This small molecule binds to this protein.
Small molecule (SMILES): CC(=O)N[C@@H]1[C@@H](O)[C@H](O)[C@@H](CO)O[C@H]1O

Sequence of chain 3.A:
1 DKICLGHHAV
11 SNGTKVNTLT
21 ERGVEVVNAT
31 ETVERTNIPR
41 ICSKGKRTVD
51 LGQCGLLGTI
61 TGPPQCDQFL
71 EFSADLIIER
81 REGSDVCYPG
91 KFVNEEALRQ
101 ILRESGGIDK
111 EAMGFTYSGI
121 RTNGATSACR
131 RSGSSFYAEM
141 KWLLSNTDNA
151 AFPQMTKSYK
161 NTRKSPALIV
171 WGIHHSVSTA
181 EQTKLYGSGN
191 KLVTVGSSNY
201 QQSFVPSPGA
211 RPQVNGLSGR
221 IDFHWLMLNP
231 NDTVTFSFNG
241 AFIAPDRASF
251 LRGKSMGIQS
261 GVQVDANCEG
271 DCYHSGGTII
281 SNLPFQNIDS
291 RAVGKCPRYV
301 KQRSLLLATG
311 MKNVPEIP

Binding-site contacts:
Ligand atom O5 contacts residue ASN231 of chain 3.A at 2.4 Å (h-bond).
Ligand atom O3 contacts residue ASN231 of chain 3.A at 4.3 Å.
Ligand atom N2 contacts residue ASN231 of chain 3.A at 2.4 Å (h-bond).
Ligand atom C2 contacts residue ASN231 of chain 3.A at 1.9 Å.
Ligand atom C5 contacts residue ASN231 of chain 3.A at 3.6 Å.
Ligand atom C4 contacts residue ASN231 of chain 3.A at 3.9 Å.
Ligand atom C3 contacts residue ASN231 of chain 3.A at 3.4 Å.
Ligand atom O6 contacts residue LYS160 of chain 3.A at 3.4 Å (salt-bridge).
Ligand atom C8 contacts residue ASN231 of chain 3.A at 4.3 Å.
Ligand atom O7 contacts residue ASN231 of chain 3.A at 3.7 Å.
Ligand atom C7 contacts residue ASN231 of chain 3.A at 3.3 Å.
Ligand atom O5 contacts residue LYS160 of chain 3.A at 4.3 Å.
Ligand atom C1 contacts residue ASN231 of chain 3.A at 1.4 Å.